Binding-site contacts:
Ligand atom C11 contacts residue GLU256 of chain 1.B at 3.8 Å.
Ligand atom C14 contacts residue ASP218 of chain 1.B at 3.8 Å.
Ligand atom N4 contacts residue ASP241 of chain 1.B at 2.6 Å (salt-bridge).
Ligand atom O13 contacts residue ASP218 of chain 1.B at 3.0 Å (salt-bridge).
Ligand atom C3 contacts residue GLU256 of chain 1.B at 3.3 Å.
Ligand atom C2 contacts residue TRP292 of chain 1.B at 3.7 Å (hydrophobic).
Ligand atom O9 contacts residue GLU256 of chain 1.B at 3.6 Å.
Ligand atom O6 contacts residue GLU256 of chain 1.B at 3.0 Å (salt-bridge).
Ligand atom O5 contacts residue TRP292 of chain 1.B at 3.4 Å.
Ligand atom C2 contacts residue GLU256 of chain 1.B at 3.6 Å.
Ligand atom N3 contacts residue SER220 of chain 1.B at 3.1 Å (h-bond).
Ligand atom N4 contacts residue ASP218 of chain 1.B at 3.5 Å (salt-bridge).
Ligand atom O14 contacts residue TYR299 of chain 1.B at 3.8 Å.
Ligand atom N2 contacts residue GLU260 of chain 1.B at 3.2 Å (salt-bridge).
Ligand atom O11 contacts residue ASP218 of chain 1.B at 3.4 Å (salt-bridge).
Ligand atom O7 contacts residue GLU256 of chain 1.B at 3.4 Å (salt-bridge).
Ligand atom C6 contacts residue GLU259 of chain 1.B at 3.2 Å.
Ligand atom N3 contacts residue HIS223 of chain 1.B at 3.8 Å.
Ligand atom N3 contacts residue ASP218 of chain 1.B at 3.3 Å (salt-bridge).
Ligand atom N3 contacts residue ASP222 of chain 1.B at 3.7 Å.
Ligand atom N1 contacts residue GLU259 of chain 1.B at 2.9 Å (salt-bridge).
Ligand atom C12 contacts residue SER220 of chain 1.B at 3.9 Å.
Ligand atom C1 contacts residue TRP292 of chain 1.B at 3.8 Å (hydrophobic).
Ligand atom O7 contacts residue GLU289 of chain 1.B at 3.0 Å (salt-bridge).
Ligand atom C5 contacts residue GLU259 of chain 1.B at 3.5 Å.
Ligand atom C7 contacts residue SER220 of chain 1.B at 3.7 Å.
Ligand atom O15 contacts residue TRP292 of chain 1.B at 3.1 Å.
Ligand atom O15 contacts residue TRP308 of chain 1.B at 3.9 Å.
Ligand atom C15 contacts residue ASP218 of chain 1.B at 3.4 Å.
Ligand atom O14 contacts residue ASP241 of chain 1.B at 3.1 Å (salt-bridge).
Ligand atom N2 contacts residue GLU259 of chain 1.B at 2.9 Å (salt-bridge).
Ligand atom C18 contacts residue TYR299 of chain 1.B at 3.7 Å (hydrophobic).
Ligand atom C12 contacts residue GLU260 of chain 1.B at 3.8 Å.
Ligand atom C16 contacts residue ASP241 of chain 1.B at 3.7 Å.
Ligand atom C11 contacts residue GLU259 of chain 1.B at 3.9 Å.
Ligand atom C16 contacts residue TYR299 of chain 1.B at 3.6 Å (hydrophobic).
Ligand atom C10 contacts residue GLU259 of chain 1.B at 3.9 Å.
Ligand atom C7 contacts residue ASP218 of chain 1.B at 3.4 Å.
Ligand atom C15 contacts residue ASP241 of chain 1.B at 3.1 Å.
Ligand atom N2 contacts residue GLU256 of chain 1.B at 2.8 Å (salt-bridge).

A small-molecule ligand and the protein it binds are described below.
Small molecule (SMILES): NC[C@H]1O[C@H](O[C@H]2[C@H](O)[C@@H](O[C@H]3O[C@H](CO)[C@@H](O)[C@H](N)[C@H]3O)[C@H](N)C[C@@H]2N)[C@H](O)[C@@H](O)[C@@H]1O

Sequence of chain 1.B:
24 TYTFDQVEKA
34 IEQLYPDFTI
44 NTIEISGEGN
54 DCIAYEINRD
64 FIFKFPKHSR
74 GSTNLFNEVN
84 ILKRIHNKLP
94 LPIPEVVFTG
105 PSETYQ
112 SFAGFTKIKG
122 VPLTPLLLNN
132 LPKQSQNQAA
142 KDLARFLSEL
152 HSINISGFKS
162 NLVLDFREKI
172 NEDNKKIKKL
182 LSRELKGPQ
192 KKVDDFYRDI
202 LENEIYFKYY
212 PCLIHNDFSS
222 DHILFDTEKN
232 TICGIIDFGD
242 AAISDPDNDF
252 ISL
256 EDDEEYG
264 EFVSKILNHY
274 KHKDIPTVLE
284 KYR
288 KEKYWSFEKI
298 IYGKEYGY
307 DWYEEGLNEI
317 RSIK